Sequence of chain 1.D:
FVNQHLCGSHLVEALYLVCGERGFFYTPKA

Sequence of chain 1.A:
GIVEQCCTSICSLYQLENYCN

Sequence of chain 1.B:
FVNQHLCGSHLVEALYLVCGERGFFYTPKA

Binding-site contacts:
Ligand atom C4 contacts residue HIS5 of chain 1.D at 3.6 Å.
Ligand atom C5 contacts residue LEU11 of chain 1.B at 3.7 Å (hydrophobic).
Ligand atom C1 contacts residue CYS11 of chain 1.A at 4.1 Å (hydrophobic).
Ligand atom C1 contacts residue LEU11 of chain 1.B at 3.9 Å (hydrophobic).
Ligand atom C5 contacts residue HIS5 of chain 1.D at 3.9 Å.
Ligand atom C2 contacts residue HIS5 of chain 1.D at 3.4 Å.
Ligand atom C5 contacts residue LEU6 of chain 1.D at 3.9 Å (hydrophobic).
Ligand atom C2 contacts residue LEU11 of chain 1.B at 4.3 Å (hydrophobic).
Ligand atom C6 contacts residue CYS7 of chain 1.B at 4.3 Å (hydrophobic).
Ligand atom C2 contacts residue UNK15 of chain 1.G at 3.9 Å.
Ligand atom C7 contacts residue UNK15 of chain 1.G at 4.0 Å.
Ligand atom C5 contacts residue CYS7 of chain 1.B at 4.3 Å (hydrophobic).
Ligand atom C7 contacts residue ALA14 of chain 1.B at 3.2 Å (hydrophobic).
Ligand atom C1 contacts residue CYS6 of chain 1.A at 3.7 Å (hydrophobic).
Ligand atom O1 contacts residue VAL2 of chain 1.D at 3.9 Å.
Ligand atom C7 contacts residue LEU13 of chain 1.A at 4.2 Å (hydrophobic).
Ligand atom C3 contacts residue LEU11 of chain 1.B at 4.4 Å (hydrophobic).
Ligand atom C6 contacts residue LEU11 of chain 1.B at 3.6 Å (hydrophobic).
Ligand atom O1 contacts residue CYS6 of chain 1.A at 2.7 Å (h-bond).
Ligand atom C2 contacts residue CYS11 of chain 1.A at 3.5 Å (hydrophobic).
Ligand atom C4 contacts residue UNK15 of chain 1.G at 4.0 Å.
Ligand atom C6 contacts residue HIS5 of chain 1.D at 3.9 Å.
Ligand atom C4 contacts residue HIS10 of chain 1.B at 4.0 Å.
Ligand atom C4 contacts residue LEU11 of chain 1.B at 4.0 Å (hydrophobic).
Ligand atom C3 contacts residue LEU16 of chain 1.A at 4.4 Å (hydrophobic).
Ligand atom C1 contacts residue HIS5 of chain 1.D at 3.7 Å.
Ligand atom C7 contacts residue CYS11 of chain 1.A at 4.3 Å (hydrophobic).
Ligand atom C7 contacts residue HIS5 of chain 1.D at 3.9 Å.
Ligand atom C4 contacts residue ALA14 of chain 1.B at 4.1 Å (hydrophobic).
Ligand atom C3 contacts residue ALA14 of chain 1.B at 4.0 Å (hydrophobic).
Ligand atom C3 contacts residue UNK15 of chain 1.G at 3.9 Å.
Ligand atom C6 contacts residue CYS6 of chain 1.A at 3.9 Å (hydrophobic).
Ligand atom C5 contacts residue HIS10 of chain 1.B at 3.9 Å.
Ligand atom C6 contacts residue LEU6 of chain 1.D at 4.3 Å (hydrophobic).
Ligand atom O1 contacts residue CYS11 of chain 1.A at 3.1 Å (h-bond).
Ligand atom C7 contacts residue LEU16 of chain 1.A at 3.8 Å (hydrophobic).
Ligand atom C3 contacts residue HIS5 of chain 1.D at 3.3 Å.
Ligand atom O1 contacts residue SER9 of chain 1.A at 3.8 Å.
Ligand atom C7 contacts residue UNK2 of chain 1.G at 4.4 Å.
Ligand atom O1 contacts residue ILE10 of chain 1.A at 3.6 Å.

A protein and the small-molecule ligand that binds it are described below.
Small molecule (SMILES): Cc1cccc(O)c1